Binding-site contacts:
Ligand atom O4' contacts residue ILE86 of chain 1.A at 3.5 Å.
Ligand atom O2D contacts residue THR196 of chain 1.A at 3.5 Å.
Ligand atom C2 contacts residue TYR179 of chain 1.A at 3.4 Å (hydrophobic).
Ligand atom O2 contacts residue PHE176 of chain 1.A at 3.1 Å.
Ligand atom O4' contacts residue PHE210 of chain 1.A at 3.2 Å.
Ligand atom O3B contacts residue ARG305 of chain 1.A at 3.1 Å (salt-bridge).
Ligand atom O1B contacts residue ARG305 of chain 1.A at 3.0 Å (salt-bridge).
Ligand atom O2 contacts residue THR180 of chain 1.A at 3.4 Å (h-bond).
Ligand atom O2B contacts residue ARG198 of chain 1.A at 3.5 Å (salt-bridge).
Ligand atom N1 contacts residue TYR179 of chain 1.A at 3.6 Å.
Ligand atom N3 contacts residue TYR179 of chain 1.A at 3.5 Å.
Ligand atom O2D contacts residue TRP184 of chain 1.A at 3.3 Å (h-bond).
Ligand atom O2' contacts residue ASN372 of chain 1.A at 3.5 Å (h-bond).
Ligand atom O5' contacts residue ARG305 of chain 1.A at 2.8 Å (salt-bridge).
Ligand atom O4' contacts residue FAD1 of chain 1.L at 2.7 Å (h-bond).
Ligand atom N3 contacts residue PHE175 of chain 1.A at 2.9 Å (h-bond).
Ligand atom O3A contacts residue TYR370 of chain 1.A at 3.2 Å (h-bond).
Ligand atom O2 contacts residue TYR179 of chain 1.A at 3.5 Å.
Ligand atom O4 contacts residue ASN296 of chain 1.A at 3.0 Å (h-bond).
Ligand atom O2' contacts residue FAD1 of chain 1.L at 3.2 Å.
Ligand atom O3' contacts residue PHE210 of chain 1.A at 3.1 Å.
Ligand atom PB contacts residue TYR370 of chain 1.A at 3.5 Å.
Ligand atom O1A contacts residue TYR209 of chain 1.A at 2.7 Å (h-bond).
Ligand atom C1' contacts residue ARG305 of chain 1.A at 3.5 Å.
Ligand atom O3D contacts residue TRP184 of chain 1.A at 3.0 Å (h-bond).
Ligand atom C1' contacts residue FAD1 of chain 1.L at 3.4 Å.
Ligand atom C6' contacts residue ARG305 of chain 1.A at 3.5 Å.
Ligand atom C2' contacts residue FAD1 of chain 1.L at 3.2 Å.
Ligand atom O1B contacts residue TYR335 of chain 1.A at 2.9 Å (h-bond).
Ligand atom C5' contacts residue ARG305 of chain 1.A at 3.2 Å.
Ligand atom O2B contacts residue TYR335 of chain 1.A at 3.4 Å.
Ligand atom O2D contacts residue VAL195 of chain 1.A at 3.6 Å.
Ligand atom C4D contacts residue VAL195 of chain 1.A at 3.5 Å (hydrophobic).
Ligand atom O2A contacts residue ARG198 of chain 1.A at 3.0 Å (salt-bridge).
Ligand atom O2' contacts residue ARG198 of chain 1.A at 3.4 Å (salt-bridge).
Ligand atom O2B contacts residue TYR370 of chain 1.A at 2.9 Å (h-bond).
Ligand atom O2D contacts residue THR180 of chain 1.A at 3.0 Å (h-bond).
Ligand atom O6' contacts residue HIS109 of chain 1.A at 3.0 Å (h-bond).
Ligand atom O2 contacts residue PHE175 of chain 1.A at 3.4 Å (h-bond).
Ligand atom C2D contacts residue THR180 of chain 1.A at 3.5 Å.

The small molecule below binds the protein below.
Small molecule (SMILES): O=c1ccn([C@@H]2O[C@H](CO[P](=O)(O)O[P](=O)(O)O[C@H]3O[C@H](CO)[C@H](O)[C@H](O)[C@H]3O)[C@@H](O)[C@H]2O)c(=O)[nH]1

Sequence of chain 1.A:
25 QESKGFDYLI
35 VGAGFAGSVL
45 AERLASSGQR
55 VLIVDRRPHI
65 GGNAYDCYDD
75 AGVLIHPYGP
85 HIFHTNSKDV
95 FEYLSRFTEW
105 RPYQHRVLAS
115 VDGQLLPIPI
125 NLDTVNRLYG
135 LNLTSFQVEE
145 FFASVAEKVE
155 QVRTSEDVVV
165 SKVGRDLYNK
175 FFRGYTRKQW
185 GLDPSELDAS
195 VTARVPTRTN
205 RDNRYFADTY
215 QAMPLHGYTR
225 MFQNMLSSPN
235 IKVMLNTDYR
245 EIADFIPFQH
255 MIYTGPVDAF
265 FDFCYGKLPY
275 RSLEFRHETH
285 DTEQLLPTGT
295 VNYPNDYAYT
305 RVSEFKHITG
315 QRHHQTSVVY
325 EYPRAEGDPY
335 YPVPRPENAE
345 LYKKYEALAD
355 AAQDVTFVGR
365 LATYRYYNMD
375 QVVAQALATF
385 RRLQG